Binding-site contacts:
Ligand atom O contacts residue TYR61 of chain 1.G at 3.8 Å.
Ligand atom C52 contacts residue LEU49 of chain 1.A at 3.5 Å (hydrophobic).
Ligand atom CE2 contacts residue LEU49 of chain 1.A at 3.5 Å (hydrophobic).
Ligand atom N50 contacts residue TYR63 of chain 1.G at 3.0 Å (h-bond).
Ligand atom C55 contacts residue ASP27 of chain 1.G at 3.3 Å.
Ligand atom CD2 contacts residue LEU49 of chain 1.A at 3.8 Å (hydrophobic).
Ligand atom C48 contacts residue LEU49 of chain 1.A at 3.7 Å (hydrophobic).
Ligand atom F2 contacts residue ILE93 of chain 1.G at 3.4 Å.
Ligand atom C55 contacts residue ALA53 of chain 1.A at 3.5 Å (hydrophobic).
Ligand atom CB contacts residue MET190 of chain 1.G at 3.7 Å (hydrophobic).
Ligand atom O contacts residue TYR63 of chain 1.G at 2.5 Å (h-bond).
Ligand atom C51 contacts residue ILE29 of chain 1.G at 3.7 Å (hydrophobic).
Ligand atom CA contacts residue GLN89 of chain 1.G at 3.7 Å.
Ligand atom C contacts residue TYR63 of chain 1.G at 3.6 Å (hydrophobic).
Ligand atom CZ contacts residue THR80 of chain 1.A at 3.4 Å.
Ligand atom O contacts residue TYR61 of chain 1.G at 3.8 Å.
Ligand atom CE contacts residue ASP27 of chain 1.G at 3.6 Å.
Ligand atom O contacts residue GLN89 of chain 1.G at 3.5 Å (h-bond).
Ligand atom F2 contacts residue VAL45 of chain 1.A at 3.6 Å.
Ligand atom C contacts residue TYR61 of chain 1.G at 3.5 Å (hydrophobic).
Ligand atom F1 contacts residue THR80 of chain 1.A at 3.4 Å.
Ligand atom CA contacts residue TYR61 of chain 1.G at 3.7 Å (hydrophobic).
Ligand atom CB contacts residue ILE91 of chain 1.G at 3.7 Å (hydrophobic).
Ligand atom CD contacts residue TYR63 of chain 1.G at 3.6 Å (hydrophobic).
Ligand atom CD2 contacts residue TYR63 of chain 1.G at 3.8 Å (hydrophobic).
Ligand atom C54 contacts residue ALA53 of chain 1.A at 3.8 Å (hydrophobic).
Ligand atom O49 contacts residue LEU49 of chain 1.A at 3.7 Å.
Ligand atom CA contacts residue TYR61 of chain 1.G at 3.5 Å (hydrophobic).
Ligand atom CB contacts residue GLN89 of chain 1.G at 3.2 Å.
Ligand atom CB contacts residue TYR61 of chain 1.G at 3.5 Å (hydrophobic).
Ligand atom C56 contacts residue ALA53 of chain 1.A at 3.7 Å (hydrophobic).
Ligand atom CZ contacts residue LEU115 of chain 1.G at 3.8 Å (hydrophobic).
Ligand atom CD1 contacts residue HIS83 of chain 1.A at 3.6 Å.
Ligand atom N contacts residue TYR63 of chain 1.G at 3.1 Å (h-bond).
Ligand atom C52 contacts residue ILE29 of chain 1.G at 3.4 Å (hydrophobic).
Ligand atom C48 contacts residue TYR63 of chain 1.G at 3.6 Å (hydrophobic).
Ligand atom F1 contacts residue HIS83 of chain 1.A at 3.2 Å.
Ligand atom F1 contacts residue LEU115 of chain 1.G at 3.6 Å.
Ligand atom F2 contacts residue TYR63 of chain 1.G at 3.5 Å.
Ligand atom F2 contacts residue LEU49 of chain 1.A at 3.5 Å.

The protein below binds the small molecule below.
Small molecule (SMILES): Cc1ccc(NC(=O)N[C@@H](Cc2cc(F)cc(F)c2)C(=O)N[C@H]2COC(=O)[C@@H]3C[C@@H](C)CN3C(=O)[C@H](C)NC(=O)[C@@H]3CCCCN3C(=O)[C@@H]3CCCN3C2=O)cc1

Sequence of chain 1.A:
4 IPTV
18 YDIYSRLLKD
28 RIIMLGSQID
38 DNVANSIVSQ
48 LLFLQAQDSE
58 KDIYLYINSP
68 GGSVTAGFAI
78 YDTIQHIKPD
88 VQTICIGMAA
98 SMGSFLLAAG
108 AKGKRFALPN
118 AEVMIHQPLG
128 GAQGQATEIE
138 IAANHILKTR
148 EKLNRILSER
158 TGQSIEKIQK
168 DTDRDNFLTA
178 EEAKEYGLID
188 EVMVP

Sequence of chain 1.G:
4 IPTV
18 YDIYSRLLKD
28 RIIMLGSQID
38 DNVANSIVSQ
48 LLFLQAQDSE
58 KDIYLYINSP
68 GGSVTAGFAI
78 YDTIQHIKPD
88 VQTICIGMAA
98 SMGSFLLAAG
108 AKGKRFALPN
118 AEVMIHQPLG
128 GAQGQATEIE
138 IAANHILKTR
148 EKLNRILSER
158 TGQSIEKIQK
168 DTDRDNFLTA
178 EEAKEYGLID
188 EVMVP